This small molecule binds to this protein.
Small molecule (SMILES): CC(=O)N[C@H]1[C@H](O[C@H]2[C@H](O)[C@@H](NC(C)=O)CO[C@@H]2CO)O[C@H](CO)[C@@H](O)[C@@H]1O

Binding-site contacts:
Ligand atom C2 contacts residue ARG162 of chain 1.G at 3.7 Å.
Ligand atom C8 contacts residue THR168 of chain 1.G at 3.4 Å.
Ligand atom C7 contacts residue ASN167 of chain 1.G at 3.5 Å.
Ligand atom C1 contacts residue ARG162 of chain 1.G at 3.6 Å.
Ligand atom C5 contacts residue ASN167 of chain 1.G at 3.5 Å.
Ligand atom O5 contacts residue ILE164 of chain 1.G at 4.4 Å.
Ligand atom C6 contacts residue ILE164 of chain 1.G at 4.3 Å (hydrophobic).
Ligand atom C3 contacts residue ASN167 of chain 1.G at 3.7 Å.
Ligand atom C4 contacts residue ARG162 of chain 1.G at 4.4 Å.
Ligand atom O7 contacts residue ASN167 of chain 1.G at 4.4 Å.
Ligand atom C1 contacts residue ASN167 of chain 1.G at 1.4 Å.
Ligand atom O5 contacts residue ARG162 of chain 1.G at 3.2 Å (salt-bridge).
Ligand atom N2 contacts residue ASN167 of chain 1.G at 3.0 Å (h-bond).
Ligand atom C8 contacts residue ASN167 of chain 1.G at 3.2 Å.
Ligand atom O5 contacts residue ASN167 of chain 1.G at 2.2 Å (h-bond).
Ligand atom C2 contacts residue ASN167 of chain 1.G at 2.4 Å.
Ligand atom C4 contacts residue ASN167 of chain 1.G at 4.2 Å.
Ligand atom C5 contacts residue ARG162 of chain 1.G at 4.2 Å.

Sequence of chain 1.G:
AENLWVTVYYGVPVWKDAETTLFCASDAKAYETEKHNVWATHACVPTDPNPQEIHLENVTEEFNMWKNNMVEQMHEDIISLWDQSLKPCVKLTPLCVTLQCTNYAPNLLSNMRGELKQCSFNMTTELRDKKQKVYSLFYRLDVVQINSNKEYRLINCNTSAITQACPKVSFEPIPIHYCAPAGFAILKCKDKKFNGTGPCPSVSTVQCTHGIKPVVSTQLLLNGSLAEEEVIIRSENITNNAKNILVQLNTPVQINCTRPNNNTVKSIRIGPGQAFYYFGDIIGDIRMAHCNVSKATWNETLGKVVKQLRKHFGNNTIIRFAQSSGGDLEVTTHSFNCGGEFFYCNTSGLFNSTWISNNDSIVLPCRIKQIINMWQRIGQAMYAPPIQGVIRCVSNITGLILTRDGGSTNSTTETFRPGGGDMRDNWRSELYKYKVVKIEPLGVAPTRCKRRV